Binding-site contacts:
Ligand atom C1 contacts residue ASN1131 of chain 1.A at 1.5 Å.
Ligand atom C2 contacts residue ASN1131 of chain 1.A at 2.5 Å.
Ligand atom C3 contacts residue ASN1131 of chain 1.A at 3.8 Å.
Ligand atom O7 contacts residue ASN1131 of chain 1.A at 3.3 Å (h-bond).
Ligand atom O5 contacts residue ASN1131 of chain 1.A at 2.4 Å (h-bond).
Ligand atom C7 contacts residue ASN1131 of chain 1.A at 3.3 Å.
Ligand atom C8 contacts residue ASN1131 of chain 1.A at 4.4 Å.
Ligand atom N2 contacts residue ASN1131 of chain 1.A at 2.9 Å (h-bond).
Ligand atom C5 contacts residue ASN1131 of chain 1.A at 3.7 Å.
Ligand atom C4 contacts residue ASN1131 of chain 1.A at 4.2 Å.

Sequence of chain 1.A:
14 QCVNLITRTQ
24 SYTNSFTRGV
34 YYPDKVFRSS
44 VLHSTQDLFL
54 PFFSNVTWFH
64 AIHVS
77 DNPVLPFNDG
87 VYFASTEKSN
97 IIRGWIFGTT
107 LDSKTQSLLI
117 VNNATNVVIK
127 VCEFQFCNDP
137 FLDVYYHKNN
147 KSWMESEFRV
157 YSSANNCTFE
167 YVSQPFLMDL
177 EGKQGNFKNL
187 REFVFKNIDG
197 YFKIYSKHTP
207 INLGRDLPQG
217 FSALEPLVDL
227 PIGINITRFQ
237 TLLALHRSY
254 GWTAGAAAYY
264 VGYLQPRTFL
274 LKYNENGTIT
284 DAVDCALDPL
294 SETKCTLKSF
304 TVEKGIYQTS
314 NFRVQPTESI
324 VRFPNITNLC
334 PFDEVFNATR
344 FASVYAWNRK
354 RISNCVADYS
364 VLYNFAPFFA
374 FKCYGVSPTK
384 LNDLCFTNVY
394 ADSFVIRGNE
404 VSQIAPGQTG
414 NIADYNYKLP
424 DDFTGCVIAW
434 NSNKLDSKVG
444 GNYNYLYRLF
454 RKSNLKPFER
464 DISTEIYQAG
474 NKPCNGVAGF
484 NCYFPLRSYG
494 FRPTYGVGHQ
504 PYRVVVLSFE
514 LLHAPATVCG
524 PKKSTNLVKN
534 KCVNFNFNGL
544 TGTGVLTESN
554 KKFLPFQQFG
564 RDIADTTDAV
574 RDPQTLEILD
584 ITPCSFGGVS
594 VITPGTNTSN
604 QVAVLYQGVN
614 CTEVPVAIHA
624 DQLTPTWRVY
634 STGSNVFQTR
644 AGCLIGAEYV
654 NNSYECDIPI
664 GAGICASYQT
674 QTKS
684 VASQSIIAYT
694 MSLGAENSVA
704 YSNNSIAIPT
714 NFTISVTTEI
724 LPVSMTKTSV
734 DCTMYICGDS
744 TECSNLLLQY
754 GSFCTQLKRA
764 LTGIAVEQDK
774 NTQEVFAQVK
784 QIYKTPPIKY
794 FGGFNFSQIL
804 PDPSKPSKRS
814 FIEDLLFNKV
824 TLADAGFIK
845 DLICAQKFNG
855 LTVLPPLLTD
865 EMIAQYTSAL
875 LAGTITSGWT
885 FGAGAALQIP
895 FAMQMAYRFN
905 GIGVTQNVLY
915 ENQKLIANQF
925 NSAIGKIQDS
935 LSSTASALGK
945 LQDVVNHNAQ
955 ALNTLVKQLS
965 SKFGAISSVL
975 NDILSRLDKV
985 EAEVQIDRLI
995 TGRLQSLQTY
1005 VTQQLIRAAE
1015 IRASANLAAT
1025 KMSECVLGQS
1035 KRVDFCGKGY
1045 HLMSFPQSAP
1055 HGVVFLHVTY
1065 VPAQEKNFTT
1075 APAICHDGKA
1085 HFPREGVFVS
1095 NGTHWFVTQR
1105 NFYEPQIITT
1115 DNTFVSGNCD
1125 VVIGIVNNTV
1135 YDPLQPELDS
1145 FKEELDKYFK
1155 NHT

The protein below binds the small molecule below.
Small molecule (SMILES): CC(=O)N[C@H]1[C@H](O[C@H]2[C@H](O)[C@@H](NC(C)=O)CO[C@@H]2CO)O[C@H](CO)[C@@H](O[C@H]2O[C@H](CO)[C@@H](O)[C@H](O)[C@@H]2O)[C@@H]1O